This protein binds this small molecule.
Small molecule (SMILES): CC(C)(C)C(=O)N[C@@H](C(=O)NO)c1ccc(Br)cc1

Binding-site contacts:
Ligand atom OAF contacts residue HIS306 of chain 1.A at 3.0 Å.
Ligand atom CAQ contacts residue ALA267 of chain 1.A at 3.9 Å (hydrophobic).
Ligand atom CAA contacts residue GLY266 of chain 1.A at 3.9 Å.
Ligand atom O contacts residue HIS302 of chain 1.A at 3.5 Å (h-bond).
Ligand atom NAL contacts residue ZN1 of chain 1.B at 3.0 Å.
Ligand atom CA contacts residue TYR386 of chain 1.A at 3.7 Å (hydrophobic).
Ligand atom OAF contacts residue GLU269 of chain 1.A at 2.6 Å (salt-bridge).
Ligand atom BRG contacts residue TYR381 of chain 1.A at 3.9 Å.
Ligand atom CAQ contacts residue TYR386 of chain 1.A at 3.5 Å (hydrophobic).
Ligand atom CAO contacts residue GLY266 of chain 1.A at 3.9 Å.
Ligand atom O contacts residue GLU325 of chain 1.A at 2.9 Å (salt-bridge).
Ligand atom CAI contacts residue TYR381 of chain 1.A at 3.4 Å (hydrophobic).
Ligand atom OAF contacts residue ALA267 of chain 1.A at 3.9 Å.
Ligand atom CAJ contacts residue VAL265 of chain 1.A at 3.9 Å (hydrophobic).
Ligand atom N contacts residue TYR386 of chain 1.A at 3.7 Å.
Ligand atom C contacts residue ALA267 of chain 1.A at 3.5 Å (hydrophobic).
Ligand atom OAF contacts residue ZN1 of chain 1.B at 2.3 Å.
Ligand atom CAQ contacts residue VAL265 of chain 1.A at 3.7 Å (hydrophobic).
Ligand atom CAA contacts residue ARG295 of chain 1.A at 3.4 Å.
Ligand atom CA contacts residue ALA267 of chain 1.A at 3.3 Å (hydrophobic).
Ligand atom C contacts residue HIS302 of chain 1.A at 3.9 Å.
Ligand atom NAL contacts residue GLU303 of chain 1.A at 3.0 Å (salt-bridge).
Ligand atom O contacts residue ZN1 of chain 1.B at 2.1 Å.
Ligand atom OAF contacts residue GLU303 of chain 1.A at 2.5 Å (salt-bridge).
Ligand atom NAL contacts residue ALA267 of chain 1.A at 2.8 Å (h-bond).
Ligand atom BRG contacts residue GLU125 of chain 1.A at 3.8 Å.
Ligand atom OAE contacts residue GLY266 of chain 1.A at 3.0 Å (h-bond).
Ligand atom NAL contacts residue HIS302 of chain 1.A at 3.8 Å.
Ligand atom NAL contacts residue GLU269 of chain 1.A at 3.5 Å (salt-bridge).
Ligand atom OAE contacts residue ALA267 of chain 1.A at 3.0 Å (h-bond).
Ligand atom CAI contacts residue VAL265 of chain 1.A at 3.5 Å (hydrophobic).
Ligand atom CAH contacts residue GLU125 of chain 1.A at 3.9 Å.
Ligand atom OAF contacts residue HIS302 of chain 1.A at 3.3 Å.
Ligand atom CAJ contacts residue ALA267 of chain 1.A at 3.7 Å (hydrophobic).
Ligand atom CAK contacts residue TYR386 of chain 1.A at 3.4 Å (hydrophobic).
Ligand atom C contacts residue TYR386 of chain 1.A at 3.5 Å (hydrophobic).
Ligand atom C contacts residue ZN1 of chain 1.B at 2.8 Å.
Ligand atom CAP contacts residue TYR381 of chain 1.A at 3.5 Å (hydrophobic).
Ligand atom CAK contacts residue VAL265 of chain 1.A at 3.6 Å (hydrophobic).
Ligand atom O contacts residue TYR386 of chain 1.A at 2.6 Å (h-bond).

Sequence of chain 1.A:
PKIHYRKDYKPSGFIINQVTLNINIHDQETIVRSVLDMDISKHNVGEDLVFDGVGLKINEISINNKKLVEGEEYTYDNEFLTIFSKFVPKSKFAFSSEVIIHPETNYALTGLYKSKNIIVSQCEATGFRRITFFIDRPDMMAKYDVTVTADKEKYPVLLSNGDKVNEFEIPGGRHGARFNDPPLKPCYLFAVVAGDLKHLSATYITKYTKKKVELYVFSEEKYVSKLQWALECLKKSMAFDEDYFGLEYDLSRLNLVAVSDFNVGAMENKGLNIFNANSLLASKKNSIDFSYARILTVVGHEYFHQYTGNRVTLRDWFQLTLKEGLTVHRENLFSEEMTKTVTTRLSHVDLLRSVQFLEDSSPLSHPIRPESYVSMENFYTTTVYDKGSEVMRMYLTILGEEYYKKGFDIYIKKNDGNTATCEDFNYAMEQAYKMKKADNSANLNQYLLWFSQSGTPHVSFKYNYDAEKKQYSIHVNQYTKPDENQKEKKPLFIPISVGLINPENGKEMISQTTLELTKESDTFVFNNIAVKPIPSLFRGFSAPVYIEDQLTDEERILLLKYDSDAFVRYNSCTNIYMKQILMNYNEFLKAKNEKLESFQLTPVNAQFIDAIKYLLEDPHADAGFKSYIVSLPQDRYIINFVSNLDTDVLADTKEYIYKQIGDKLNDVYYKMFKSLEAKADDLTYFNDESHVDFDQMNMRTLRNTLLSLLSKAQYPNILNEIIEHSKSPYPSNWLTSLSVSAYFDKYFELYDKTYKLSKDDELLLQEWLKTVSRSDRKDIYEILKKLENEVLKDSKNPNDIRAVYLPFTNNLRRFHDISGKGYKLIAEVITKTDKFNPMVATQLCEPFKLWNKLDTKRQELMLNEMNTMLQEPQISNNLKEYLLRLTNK